The small molecule below binds the protein below.
Small molecule (SMILES): CC(=O)N[C@@H]1[C@@H](O)[C@H](O)[C@@H](CO)O[C@H]1O

Binding-site contacts:
Ligand atom C8 contacts residue ASN215 of chain 1.D at 3.3 Å.
Ligand atom O7 contacts residue ASN108 of chain 1.D at 3.2 Å (h-bond).
Ligand atom N2 contacts residue ASN108 of chain 1.D at 4.4 Å.
Ligand atom C3 contacts residue ASN215 of chain 1.D at 3.8 Å.
Ligand atom O6 contacts residue VAL226 of chain 1.D at 4.5 Å.
Ligand atom N2 contacts residue LYS190 of chain 1.D at 4.3 Å.
Ligand atom C1 contacts residue CYS216 of chain 1.D at 4.2 Å (hydrophobic).
Ligand atom O5 contacts residue ASN215 of chain 1.D at 2.3 Å (h-bond).
Ligand atom O6 contacts residue CYS216 of chain 1.D at 4.4 Å.
Ligand atom O5 contacts residue CYS216 of chain 1.D at 4.2 Å.
Ligand atom C2 contacts residue ASN108 of chain 1.D at 3.7 Å.
Ligand atom O7 contacts residue LYS190 of chain 1.D at 3.8 Å.
Ligand atom O6 contacts residue SER217 of chain 1.D at 4.0 Å.
Ligand atom O5 contacts residue VAL226 of chain 1.D at 4.3 Å.
Ligand atom C5 contacts residue ASN215 of chain 1.D at 3.6 Å.
Ligand atom C8 contacts residue LYS190 of chain 1.D at 3.4 Å.
Ligand atom C1 contacts residue ASN215 of chain 1.D at 1.4 Å.
Ligand atom C7 contacts residue ASN215 of chain 1.D at 3.3 Å.
Ligand atom O7 contacts residue ASN215 of chain 1.D at 3.5 Å (h-bond).
Ligand atom C2 contacts residue ASN215 of chain 1.D at 2.5 Å.
Ligand atom C7 contacts residue LYS190 of chain 1.D at 3.8 Å.
Ligand atom C4 contacts residue ASN215 of chain 1.D at 4.1 Å.
Ligand atom O7 contacts residue MET110 of chain 1.D at 4.2 Å.
Ligand atom C8 contacts residue CYS201 of chain 1.D at 3.5 Å (hydrophobic).
Ligand atom N2 contacts residue ASN215 of chain 1.D at 3.0 Å (h-bond).
Ligand atom C1 contacts residue ASN108 of chain 1.D at 4.4 Å.
Ligand atom C7 contacts residue ASN108 of chain 1.D at 4.1 Å.

Sequence of chain 1.D:
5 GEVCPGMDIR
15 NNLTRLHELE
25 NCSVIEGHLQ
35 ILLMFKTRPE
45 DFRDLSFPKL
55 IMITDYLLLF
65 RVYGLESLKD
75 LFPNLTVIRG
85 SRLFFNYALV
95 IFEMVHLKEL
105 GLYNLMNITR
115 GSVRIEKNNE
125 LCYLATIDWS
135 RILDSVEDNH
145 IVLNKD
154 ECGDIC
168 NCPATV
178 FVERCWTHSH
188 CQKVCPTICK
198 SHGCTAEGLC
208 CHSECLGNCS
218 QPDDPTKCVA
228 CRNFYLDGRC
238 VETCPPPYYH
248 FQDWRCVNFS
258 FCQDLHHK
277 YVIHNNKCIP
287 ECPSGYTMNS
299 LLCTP